Binding-site contacts:
Ligand atom CAT contacts residue PHE168 of chain 1.A at 3.7 Å (hydrophobic).
Ligand atom CAR contacts residue HIS66 of chain 1.A at 4.0 Å.
Ligand atom CAR contacts residue FAD1 of chain 1.E at 3.7 Å.
Ligand atom CAG contacts residue ILE128 of chain 1.A at 3.6 Å (hydrophobic).
Ligand atom CAZ contacts residue THR131 of chain 1.A at 3.3 Å.
Ligand atom CAL contacts residue FAD1 of chain 1.E at 3.6 Å.
Ligand atom CBA contacts residue THR52 of chain 1.A at 3.2 Å.
Ligand atom CBD contacts residue FAD1 of chain 1.E at 3.6 Å.
Ligand atom CAP contacts residue FAD1 of chain 1.E at 3.3 Å.
Ligand atom CBA contacts residue FAD1 of chain 1.E at 3.5 Å.
Ligand atom CAQ contacts residue THR131 of chain 1.A at 3.8 Å.
Ligand atom CAT contacts residue ARG68 of chain 1.A at 3.8 Å.
Ligand atom CAZ contacts residue THR52 of chain 1.A at 3.5 Å.
Ligand atom CAI contacts residue FAD1 of chain 1.E at 4.0 Å.
Ligand atom CAT contacts residue VAL17 of chain 1.A at 3.8 Å (hydrophobic).
Ligand atom CAN contacts residue FAD1 of chain 1.E at 3.4 Å.
Ligand atom CBA contacts residue PRO132 of chain 1.A at 3.9 Å (hydrophobic).
Ligand atom NAX contacts residue THR131 of chain 1.A at 3.5 Å (h-bond).
Ligand atom CAU contacts residue HIS66 of chain 1.A at 3.4 Å.
Ligand atom CBB contacts residue FAD1 of chain 1.E at 3.3 Å.
Ligand atom CAM contacts residue FAD1 of chain 1.E at 4.0 Å.
Ligand atom CAK contacts residue FAD1 of chain 1.E at 3.6 Å.
Ligand atom CAH contacts residue ILE128 of chain 1.A at 3.7 Å (hydrophobic).
Ligand atom CAZ contacts residue FAD1 of chain 1.E at 3.2 Å.
Ligand atom CAO contacts residue FAD1 of chain 1.E at 3.5 Å.
Ligand atom CAW contacts residue FAD1 of chain 1.E at 3.5 Å.
Ligand atom OAV contacts residue FAD1 of chain 1.E at 3.6 Å (h-bond).
Ligand atom CAU contacts residue VAL17 of chain 1.A at 3.7 Å (hydrophobic).
Ligand atom CAU contacts residue TRP170 of chain 1.A at 3.8 Å (hydrophobic).
Ligand atom OAJ contacts residue FAD1 of chain 1.E at 3.3 Å.
Ligand atom NAX contacts residue FAD1 of chain 1.E at 3.2 Å.
Ligand atom CBC contacts residue FAD1 of chain 1.E at 3.5 Å.
Ligand atom CAY contacts residue FAD1 of chain 1.E at 3.3 Å.
Ligand atom NAX contacts residue ILE128 of chain 1.A at 3.7 Å.
Ligand atom CAY contacts residue THR131 of chain 1.A at 3.9 Å.
Ligand atom CAQ contacts residue FAD1 of chain 1.E at 3.2 Å.
Ligand atom CAS contacts residue PHE168 of chain 1.A at 3.5 Å (hydrophobic).
Ligand atom CAS contacts residue ARG68 of chain 1.A at 3.8 Å.
Ligand atom OAV contacts residue HIS66 of chain 1.A at 2.7 Å (h-bond).
Ligand atom CAO contacts residue ARG68 of chain 1.A at 3.8 Å.

A small-molecule ligand and the protein it binds are described below.
Small molecule (SMILES): O=C(c1ccccn1)N1CCN(C(=O)c2c3c(nc4ccccc24)/C(=C/c2ccco2)CCC3)CC1

Sequence of chain 1.A:
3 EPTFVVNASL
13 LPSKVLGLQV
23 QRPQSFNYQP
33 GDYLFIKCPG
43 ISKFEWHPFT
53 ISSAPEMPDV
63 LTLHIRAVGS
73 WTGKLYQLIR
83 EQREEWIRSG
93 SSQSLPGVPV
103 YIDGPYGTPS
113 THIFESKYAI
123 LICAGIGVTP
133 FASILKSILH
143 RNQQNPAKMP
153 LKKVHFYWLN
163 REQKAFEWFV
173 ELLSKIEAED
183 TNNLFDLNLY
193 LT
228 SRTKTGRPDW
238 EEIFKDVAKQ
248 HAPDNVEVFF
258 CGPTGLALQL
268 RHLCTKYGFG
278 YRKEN